Sequence of chain 1.A:
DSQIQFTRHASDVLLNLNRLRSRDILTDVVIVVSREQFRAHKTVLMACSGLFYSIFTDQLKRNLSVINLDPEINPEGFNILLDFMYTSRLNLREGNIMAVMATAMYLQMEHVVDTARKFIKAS

Binding-site contacts:
Ligand atom N1 contacts residue ALA47 of chain 1.A at 4.1 Å.
Ligand atom C5 contacts residue GLY50 of chain 1.A at 4.4 Å.
Ligand atom N contacts residue ALA47 of chain 1.A at 4.4 Å.
Ligand atom C2 contacts residue SER49 of chain 1.A at 4.0 Å.
Ligand atom N1 contacts residue TYR53 of chain 1.A at 3.5 Å.
Ligand atom C3 contacts residue SER49 of chain 1.A at 4.0 Å.
Ligand atom C5 contacts residue TYR53 of chain 1.A at 3.4 Å (hydrophobic).
Ligand atom C1 contacts residue GLY50 of chain 1.A at 3.4 Å.
Ligand atom N contacts residue TYR53 of chain 1.A at 3.5 Å.
Ligand atom C4 contacts residue MET46 of chain 1.A at 3.7 Å (hydrophobic).
Ligand atom C8 contacts residue TYR53 of chain 1.A at 3.7 Å (hydrophobic).
Ligand atom CL contacts residue SER49 of chain 1.A at 3.6 Å.
Ligand atom C6 contacts residue MET46 of chain 1.A at 3.7 Å (hydrophobic).
Ligand atom C3 contacts residue TYR53 of chain 1.A at 4.5 Å (hydrophobic).
Ligand atom N1 contacts residue MET46 of chain 1.A at 3.5 Å (h-bond).
Ligand atom C2 contacts residue GLY50 of chain 1.A at 3.5 Å.
Ligand atom C6 contacts residue TYR53 of chain 1.A at 3.4 Å (hydrophobic).
Ligand atom N4 contacts residue TYR53 of chain 1.A at 4.3 Å.
Ligand atom N2 contacts residue TYR53 of chain 1.A at 3.8 Å.
Ligand atom CL contacts residue ALA47 of chain 1.A at 3.1 Å.
Ligand atom N contacts residue MET46 of chain 1.A at 2.9 Å (h-bond).
Ligand atom C2 contacts residue GLN108 of chain 1.A at 4.3 Å.
Ligand atom C3 contacts residue MET46 of chain 1.A at 3.9 Å (hydrophobic).
Ligand atom C contacts residue GLY50 of chain 1.A at 3.8 Å.
Ligand atom C4 contacts residue TYR53 of chain 1.A at 3.8 Å (hydrophobic).
Ligand atom C7 contacts residue TYR53 of chain 1.A at 3.6 Å (hydrophobic).
Ligand atom N3 contacts residue TYR53 of chain 1.A at 3.8 Å.
Ligand atom C contacts residue TYR53 of chain 1.A at 4.0 Å (hydrophobic).
Ligand atom C3 contacts residue GLY50 of chain 1.A at 4.0 Å.
Ligand atom CL contacts residue MET46 of chain 1.A at 3.6 Å.
Ligand atom CL contacts residue CYS48 of chain 1.A at 3.4 Å.

This small molecule binds to this protein.
Small molecule (SMILES): Nc1ncnc(Nc2ccccc2Cl)n1